A small-molecule ligand and the protein it binds are described below.
Small molecule (SMILES): CC(=O)N[C@H]1[C@@H](O[C@H]2[C@H](O)[C@@H](NC(C)=O)CO[C@@H]2CO[C@H]2O[C@@H](C)[C@@H](O)[C@@H](O)[C@@H]2O)O[C@H](CO)[C@@H](O[C@@H]2O[C@H](CO[C@H]3O[C@H](CO)[C@@H](O)[C@H](O)[C@@H]3O[C@@H]3O[C@H](CO)[C@@H](O)[C@H](O)[C@H]3NC(C)=O)[C@@H](O)[C@H](O[C@H]3O[C@H](CO)[C@@H](O)[C@H](O)[C@@H]3O[C@@H]3O[C@H](CO)[C@@H](O)[C@H](O)[C@H]3NC(C)=O)[C@@H]2O)[C@@H]1O

Sequence of chain 1.B:
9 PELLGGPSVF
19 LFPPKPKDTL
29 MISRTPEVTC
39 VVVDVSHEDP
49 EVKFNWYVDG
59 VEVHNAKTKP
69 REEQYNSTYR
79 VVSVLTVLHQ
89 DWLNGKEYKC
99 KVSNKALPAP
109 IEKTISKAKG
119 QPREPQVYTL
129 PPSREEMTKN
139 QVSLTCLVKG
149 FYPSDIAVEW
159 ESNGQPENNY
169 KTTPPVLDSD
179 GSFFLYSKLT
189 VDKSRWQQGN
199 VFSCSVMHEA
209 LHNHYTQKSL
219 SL

Binding-site contacts:
Ligand atom C1 contacts residue VAL41 of chain 1.B at 3.6 Å (hydrophobic).
Ligand atom C6 contacts residue PHE18 of chain 1.B at 3.6 Å (hydrophobic).
Ligand atom O3 contacts residue LYS23 of chain 1.B at 2.6 Å (salt-bridge).
Ligand atom C8 contacts residue ASN74 of chain 1.B at 2.9 Å.
Ligand atom O7 contacts residue PRO9 of chain 1.B at 2.9 Å.
Ligand atom C8 contacts residue ARG78 of chain 1.B at 2.5 Å.
Ligand atom C1 contacts residue ASN74 of chain 1.B at 1.5 Å.
Ligand atom O7 contacts residue ASN74 of chain 1.B at 2.7 Å.
Ligand atom C6 contacts residue PHE20 of chain 1.B at 3.5 Å (hydrophobic).
Ligand atom C8 contacts residue LEU11 of chain 1.B at 3.0 Å (hydrophobic).
Ligand atom C1 contacts residue PHE20 of chain 1.B at 3.7 Å (hydrophobic).
Ligand atom C2 contacts residue PHE18 of chain 1.B at 3.7 Å (hydrophobic).
Ligand atom O5 contacts residue PHE18 of chain 1.B at 3.6 Å.
Ligand atom C5 contacts residue ASN74 of chain 1.B at 3.7 Å.
Ligand atom N2 contacts residue ASP42 of chain 1.B at 3.5 Å (salt-bridge).
Ligand atom N2 contacts residue ASN74 of chain 1.B at 2.9 Å (h-bond).
Ligand atom O3 contacts residue ARG78 of chain 1.B at 3.6 Å.
Ligand atom C8 contacts residue ASP42 of chain 1.B at 2.7 Å.
Ligand atom C1 contacts residue ASP42 of chain 1.B at 3.7 Å.
Ligand atom O6 contacts residue PHE20 of chain 1.B at 3.0 Å.
Ligand atom O6 contacts residue GLU71 of chain 1.B at 2.8 Å (salt-bridge).
Ligand atom C8 contacts residue PHE18 of chain 1.B at 3.7 Å (hydrophobic).
Ligand atom C3 contacts residue ASP42 of chain 1.B at 3.8 Å.
Ligand atom C6 contacts residue GLU71 of chain 1.B at 3.0 Å.
Ligand atom C8 contacts residue THR76 of chain 1.B at 3.0 Å.
Ligand atom O7 contacts residue ARG78 of chain 1.B at 3.3 Å (salt-bridge).
Ligand atom C2 contacts residue ASN74 of chain 1.B at 2.5 Å.
Ligand atom C8 contacts residue GLU71 of chain 1.B at 3.1 Å.
Ligand atom C1 contacts residue GLU71 of chain 1.B at 3.2 Å.
Ligand atom C7 contacts residue ASP42 of chain 1.B at 3.6 Å.
Ligand atom O4 contacts residue PHE20 of chain 1.B at 3.6 Å.
Ligand atom C3 contacts residue PHE18 of chain 1.B at 3.7 Å (hydrophobic).
Ligand atom O5 contacts residue VAL41 of chain 1.B at 3.7 Å.
Ligand atom C1 contacts residue THR76 of chain 1.B at 3.6 Å.
Ligand atom O5 contacts residue ASN74 of chain 1.B at 2.4 Å (h-bond).
Ligand atom C2 contacts residue VAL41 of chain 1.B at 3.7 Å (hydrophobic).
Ligand atom C7 contacts residue LEU11 of chain 1.B at 3.8 Å (hydrophobic).
Ligand atom C7 contacts residue ASN74 of chain 1.B at 2.6 Å.
Ligand atom O5 contacts residue GLU71 of chain 1.B at 2.7 Å (salt-bridge).
Ligand atom C7 contacts residue ARG78 of chain 1.B at 3.1 Å.